Sequence of chain 1.B:
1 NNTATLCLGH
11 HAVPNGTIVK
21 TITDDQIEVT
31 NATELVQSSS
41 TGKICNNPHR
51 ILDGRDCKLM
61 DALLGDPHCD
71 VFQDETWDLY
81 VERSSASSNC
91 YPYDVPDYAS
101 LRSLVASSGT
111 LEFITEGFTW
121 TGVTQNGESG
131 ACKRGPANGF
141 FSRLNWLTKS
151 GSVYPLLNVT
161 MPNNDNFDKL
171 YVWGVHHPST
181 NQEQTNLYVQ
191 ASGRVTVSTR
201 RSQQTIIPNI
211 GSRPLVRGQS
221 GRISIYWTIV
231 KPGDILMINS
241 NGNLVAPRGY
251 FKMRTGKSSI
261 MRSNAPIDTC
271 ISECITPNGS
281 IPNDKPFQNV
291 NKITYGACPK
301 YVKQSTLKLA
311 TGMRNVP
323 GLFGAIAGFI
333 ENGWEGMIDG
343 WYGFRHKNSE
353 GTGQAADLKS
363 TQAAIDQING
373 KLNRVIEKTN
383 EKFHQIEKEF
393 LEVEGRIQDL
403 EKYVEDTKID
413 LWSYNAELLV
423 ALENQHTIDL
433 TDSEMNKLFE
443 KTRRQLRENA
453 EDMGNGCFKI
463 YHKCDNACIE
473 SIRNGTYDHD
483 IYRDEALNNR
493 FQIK

The protein below binds the small molecule below.
Small molecule (SMILES): CC(=O)N[C@@H]1[C@@H](O)[C@H](O)[C@@H](CO)O[C@H]1O

Binding-site contacts:
Ligand atom O6 contacts residue LEU374 of chain 1.B at 3.3 Å.
Ligand atom O5 contacts residue ASN31 of chain 1.B at 2.4 Å (h-bond).
Ligand atom C3 contacts residue ASN31 of chain 1.B at 3.8 Å.
Ligand atom N2 contacts residue ASN31 of chain 1.B at 2.7 Å (h-bond).
Ligand atom C2 contacts residue ASN31 of chain 1.B at 2.4 Å.
Ligand atom C7 contacts residue ASN31 of chain 1.B at 3.5 Å.
Ligand atom C4 contacts residue ASN31 of chain 1.B at 4.3 Å.
Ligand atom O7 contacts residue ASN31 of chain 1.B at 4.0 Å.
Ligand atom C6 contacts residue THR311 of chain 1.B at 4.2 Å.
Ligand atom C8 contacts residue ASN31 of chain 1.B at 4.4 Å.
Ligand atom C1 contacts residue ASN31 of chain 1.B at 1.5 Å.
Ligand atom C1 contacts residue THR311 of chain 1.B at 3.8 Å.
Ligand atom C6 contacts residue LEU374 of chain 1.B at 3.6 Å (hydrophobic).
Ligand atom O6 contacts residue THR311 of chain 1.B at 4.3 Å.
Ligand atom O5 contacts residue THR311 of chain 1.B at 3.5 Å (h-bond).
Ligand atom C5 contacts residue ASN31 of chain 1.B at 3.8 Å.